Sequence of chain 1.A:
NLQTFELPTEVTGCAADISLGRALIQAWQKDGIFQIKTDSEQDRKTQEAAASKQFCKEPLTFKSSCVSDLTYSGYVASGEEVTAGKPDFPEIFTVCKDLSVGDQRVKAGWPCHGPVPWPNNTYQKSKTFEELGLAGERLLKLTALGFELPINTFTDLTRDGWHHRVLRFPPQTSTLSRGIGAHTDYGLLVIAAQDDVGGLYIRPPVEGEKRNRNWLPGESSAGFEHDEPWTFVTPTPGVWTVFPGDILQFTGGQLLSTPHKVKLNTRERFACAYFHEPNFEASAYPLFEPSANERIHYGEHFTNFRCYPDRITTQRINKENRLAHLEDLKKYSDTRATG

Binding-site contacts:
Ligand atom NE contacts residue ASP193 of chain 1.A at 3.5 Å (salt-bridge).
Ligand atom O contacts residue ARG318 of chain 1.A at 2.9 Å (salt-bridge).
Ligand atom N contacts residue GLU86 of chain 1.A at 2.8 Å (salt-bridge).
Ligand atom CA contacts residue CYS319 of chain 1.A at 3.4 Å (hydrophobic).
Ligand atom CZ contacts residue ARG173 of chain 1.A at 3.8 Å.
Ligand atom CG contacts residue ILE188 of chain 1.A at 3.8 Å (hydrophobic).
Ligand atom NT contacts residue THR88 of chain 1.A at 3.9 Å.
Ligand atom NE contacts residue AKG1 of chain 1.C at 3.4 Å (h-bond).
Ligand atom NE contacts residue HIS191 of chain 1.A at 3.7 Å.
Ligand atom C contacts residue CYS319 of chain 1.A at 3.8 Å (hydrophobic).
Ligand atom NH2 contacts residue TYR194 of chain 1.A at 3.5 Å.
Ligand atom NH1 contacts residue GLU86 of chain 1.A at 3.6 Å (salt-bridge).
Ligand atom N contacts residue CYS319 of chain 1.A at 3.4 Å (h-bond).
Ligand atom NH1 contacts residue TYR194 of chain 1.A at 3.5 Å (h-bond).
Ligand atom CA contacts residue TYR194 of chain 1.A at 3.2 Å (hydrophobic).
Ligand atom NH2 contacts residue ASP193 of chain 1.A at 3.1 Å (salt-bridge).
Ligand atom C contacts residue TYR194 of chain 1.A at 3.2 Å (hydrophobic).
Ligand atom C contacts residue ARG318 of chain 1.A at 3.7 Å.
Ligand atom NH1 contacts residue CYS319 of chain 1.A at 3.8 Å.
Ligand atom CB contacts residue HIS191 of chain 1.A at 3.4 Å.
Ligand atom NT contacts residue VAL87 of chain 1.A at 3.6 Å.
Ligand atom CD contacts residue ARG173 of chain 1.A at 3.3 Å.
Ligand atom CZ contacts residue TYR194 of chain 1.A at 3.5 Å (hydrophobic).
Ligand atom CG contacts residue HIS191 of chain 1.A at 3.5 Å.
Ligand atom O contacts residue TYR194 of chain 1.A at 2.6 Å (h-bond).
Ligand atom N contacts residue THR88 of chain 1.A at 2.8 Å (h-bond).
Ligand atom CG contacts residue THR88 of chain 1.A at 3.5 Å.
Ligand atom CB contacts residue TYR194 of chain 1.A at 3.9 Å (hydrophobic).
Ligand atom CA contacts residue THR88 of chain 1.A at 3.6 Å.
Ligand atom NT contacts residue ARG318 of chain 1.A at 3.2 Å (salt-bridge).
Ligand atom CD contacts residue GLU86 of chain 1.A at 2.9 Å.
Ligand atom CZ contacts residue ASP193 of chain 1.A at 3.8 Å.
Ligand atom NE contacts residue TYR194 of chain 1.A at 3.9 Å.
Ligand atom NH2 contacts residue ARG173 of chain 1.A at 3.9 Å.
Ligand atom CG contacts residue GLU86 of chain 1.A at 3.7 Å.
Ligand atom NE contacts residue ARG173 of chain 1.A at 3.7 Å.
Ligand atom N contacts residue VAL87 of chain 1.A at 3.0 Å (h-bond).
Ligand atom CB contacts residue THR88 of chain 1.A at 3.4 Å.
Ligand atom CA contacts residue GLU86 of chain 1.A at 3.5 Å.
Ligand atom NH1 contacts residue ARG173 of chain 1.A at 3.3 Å (salt-bridge).

The small molecule below binds the protein below.
Small molecule (SMILES): NC(=[NH2+])NCCC[C@H](N)C(N)=O